Sequence of chain 41.G:
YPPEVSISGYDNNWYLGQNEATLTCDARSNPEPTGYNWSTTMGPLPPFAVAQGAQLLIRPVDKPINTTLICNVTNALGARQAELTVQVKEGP

Binding-site contacts:
Ligand atom C2 contacts residue ASN66 of chain 41.G at 2.2 Å.
Ligand atom C4 contacts residue ASN66 of chain 41.G at 4.0 Å.
Ligand atom C7 contacts residue PRO64 of chain 41.G at 3.8 Å (hydrophobic).
Ligand atom N2 contacts residue PRO64 of chain 41.G at 4.3 Å.
Ligand atom O7 contacts residue PRO64 of chain 41.G at 3.9 Å.
Ligand atom C7 contacts residue ASN66 of chain 41.G at 4.0 Å.
Ligand atom C8 contacts residue PRO64 of chain 41.G at 3.4 Å (hydrophobic).
Ligand atom C5 contacts residue ASN66 of chain 41.G at 3.5 Å.
Ligand atom O7 contacts residue ASN66 of chain 41.G at 4.3 Å.
Ligand atom C8 contacts residue GLN87 of chain 41.G at 4.5 Å.
Ligand atom N2 contacts residue ASN66 of chain 41.G at 2.8 Å (h-bond).
Ligand atom C3 contacts residue ASN66 of chain 41.G at 3.6 Å.
Ligand atom O5 contacts residue ASN66 of chain 41.G at 2.2 Å (h-bond).
Ligand atom N2 contacts residue ILE65 of chain 41.G at 4.4 Å.
Ligand atom C1 contacts residue ASN66 of chain 41.G at 1.4 Å.

A protein and the small-molecule ligand that binds it are described below.
Small molecule (SMILES): CC(=O)N[C@H]1[C@H](O[C@H]2[C@H](O)[C@@H](NC(C)=O)CO[C@@H]2CO[C@@H]2O[C@@H](C)[C@@H](O)[C@@H](O)[C@@H]2O)O[C@H](CO)[C@@H](O[C@@H]2O[C@H](CO)[C@@H](O)[C@H](O)[C@@H]2O)[C@@H]1O